Binding-site contacts:
Ligand atom CBD contacts residue ILE696 of chain 1.B at 4.2 Å (hydrophobic).
Ligand atom CBG contacts residue PHE674 of chain 1.D at 4.3 Å (hydrophobic).
Ligand atom CAK contacts residue LEU671 of chain 1.D at 2.9 Å (hydrophobic).
Ligand atom CBD contacts residue LEU671 of chain 1.D at 4.4 Å (hydrophobic).
Ligand atom CAL contacts residue LEU671 of chain 1.D at 3.9 Å (hydrophobic).
Ligand atom CAP contacts residue VAL700 of chain 1.B at 4.3 Å (hydrophobic).
Ligand atom CAZ contacts residue ILE696 of chain 1.B at 4.1 Å (hydrophobic).
Ligand atom CAU contacts residue LEU670 of chain 1.D at 3.5 Å (hydrophobic).
Ligand atom CAA contacts residue LEU618 of chain 1.D at 4.4 Å (hydrophobic).
Ligand atom OAH contacts residue LEU671 of chain 1.D at 2.7 Å.
Ligand atom CBC contacts residue SER667 of chain 1.D at 4.4 Å.
Ligand atom CAO contacts residue PHE674 of chain 1.D at 3.7 Å (hydrophobic).
Ligand atom CAZ contacts residue LEU671 of chain 1.D at 4.4 Å (hydrophobic).
Ligand atom CAX contacts residue LEU671 of chain 1.D at 3.6 Å (hydrophobic).
Ligand atom CAA contacts residue TYR621 of chain 1.D at 4.2 Å (hydrophobic).
Ligand atom CAQ contacts residue VAL700 of chain 1.B at 4.3 Å (hydrophobic).
Ligand atom CAI contacts residue LEU671 of chain 1.D at 3.2 Å (hydrophobic).
Ligand atom CAK contacts residue ILE696 of chain 1.B at 4.2 Å (hydrophobic).
Ligand atom CAS contacts residue LEU670 of chain 1.D at 3.4 Å (hydrophobic).
Ligand atom CAI contacts residue ILE696 of chain 1.B at 4.0 Å (hydrophobic).
Ligand atom CAQ contacts residue PHE674 of chain 1.D at 3.1 Å (hydrophobic).
Ligand atom CAR contacts residue SER667 of chain 1.D at 4.4 Å.
Ligand atom CAP contacts residue PHE674 of chain 1.D at 3.0 Å (hydrophobic).
Ligand atom CAV contacts residue ILE696 of chain 1.B at 4.1 Å (hydrophobic).
Ligand atom CBE contacts residue PHE674 of chain 1.D at 3.9 Å (hydrophobic).
Ligand atom CBF contacts residue LEU670 of chain 1.D at 4.3 Å (hydrophobic).

This protein binds this small molecule.
Small molecule (SMILES): CC(C)CCC[C@@H](C)[C@H]1CC[C@H]2[C@@H]3CC=C4C[C@@H](OC(=O)CCC(=O)O)CC[C@]4(C)[C@H]3CC[C@]12C

Sequence of chain 1.D:
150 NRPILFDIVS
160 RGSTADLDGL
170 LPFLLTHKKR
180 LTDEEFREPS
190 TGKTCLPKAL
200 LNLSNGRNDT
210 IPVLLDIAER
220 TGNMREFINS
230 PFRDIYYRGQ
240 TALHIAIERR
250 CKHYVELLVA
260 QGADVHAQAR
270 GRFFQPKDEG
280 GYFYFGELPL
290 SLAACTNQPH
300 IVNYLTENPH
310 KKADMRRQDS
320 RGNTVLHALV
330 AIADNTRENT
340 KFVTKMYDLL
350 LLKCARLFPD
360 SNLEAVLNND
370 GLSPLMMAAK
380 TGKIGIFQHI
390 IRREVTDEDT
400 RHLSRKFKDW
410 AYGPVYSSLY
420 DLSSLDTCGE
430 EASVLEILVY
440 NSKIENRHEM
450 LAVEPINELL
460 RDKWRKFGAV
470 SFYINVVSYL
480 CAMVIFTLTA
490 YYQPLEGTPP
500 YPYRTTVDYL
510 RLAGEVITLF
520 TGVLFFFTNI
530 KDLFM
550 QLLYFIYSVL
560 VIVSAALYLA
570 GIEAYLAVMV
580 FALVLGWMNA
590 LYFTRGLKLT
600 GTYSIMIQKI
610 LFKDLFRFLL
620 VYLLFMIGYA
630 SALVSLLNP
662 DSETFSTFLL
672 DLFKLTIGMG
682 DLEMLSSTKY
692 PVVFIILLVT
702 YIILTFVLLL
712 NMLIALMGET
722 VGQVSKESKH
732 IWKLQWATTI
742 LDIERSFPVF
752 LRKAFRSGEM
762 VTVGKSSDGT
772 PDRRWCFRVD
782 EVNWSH

Sequence of chain 1.B:
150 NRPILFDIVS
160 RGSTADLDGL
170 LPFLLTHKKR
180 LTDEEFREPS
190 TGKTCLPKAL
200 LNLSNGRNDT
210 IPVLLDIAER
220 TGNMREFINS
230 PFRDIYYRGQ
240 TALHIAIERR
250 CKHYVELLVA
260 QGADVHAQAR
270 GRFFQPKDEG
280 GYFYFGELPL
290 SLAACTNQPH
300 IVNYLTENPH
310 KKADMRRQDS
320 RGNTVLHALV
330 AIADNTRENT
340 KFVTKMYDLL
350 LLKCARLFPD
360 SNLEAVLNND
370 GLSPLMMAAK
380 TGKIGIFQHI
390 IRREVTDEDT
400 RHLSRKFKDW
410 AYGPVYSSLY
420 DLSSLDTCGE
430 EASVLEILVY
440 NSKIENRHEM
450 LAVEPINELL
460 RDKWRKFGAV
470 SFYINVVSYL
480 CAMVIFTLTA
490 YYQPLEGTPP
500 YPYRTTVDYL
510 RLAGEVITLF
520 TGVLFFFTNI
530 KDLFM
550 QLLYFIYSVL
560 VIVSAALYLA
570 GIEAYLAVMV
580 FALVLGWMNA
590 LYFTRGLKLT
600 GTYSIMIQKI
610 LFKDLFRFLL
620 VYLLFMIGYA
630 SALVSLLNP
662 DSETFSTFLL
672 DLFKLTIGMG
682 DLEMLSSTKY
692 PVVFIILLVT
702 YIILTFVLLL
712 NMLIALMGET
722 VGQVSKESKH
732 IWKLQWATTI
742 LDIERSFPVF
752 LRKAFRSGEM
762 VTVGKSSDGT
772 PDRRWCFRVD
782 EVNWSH